Binding-site contacts:
Ligand atom C2 contacts residue ASN606 of chain 1.E at 2.5 Å.
Ligand atom N2 contacts residue ASN606 of chain 1.E at 2.9 Å (h-bond).
Ligand atom C6 contacts residue LEU609 of chain 1.E at 4.5 Å (hydrophobic).
Ligand atom O5 contacts residue ASN606 of chain 1.E at 2.4 Å (h-bond).
Ligand atom O5 contacts residue LEU609 of chain 1.E at 3.7 Å.
Ligand atom C3 contacts residue ASN606 of chain 1.E at 3.8 Å.
Ligand atom C1 contacts residue LEU609 of chain 1.E at 4.3 Å (hydrophobic).
Ligand atom C7 contacts residue ASN606 of chain 1.E at 3.1 Å.
Ligand atom C8 contacts residue ASN606 of chain 1.E at 4.3 Å.
Ligand atom O6 contacts residue LEU609 of chain 1.E at 3.9 Å.
Ligand atom O7 contacts residue ASN606 of chain 1.E at 3.0 Å (h-bond).
Ligand atom C1 contacts residue ASN606 of chain 1.E at 1.5 Å.
Ligand atom C4 contacts residue ASN606 of chain 1.E at 4.3 Å.
Ligand atom C5 contacts residue ASN606 of chain 1.E at 3.7 Å.

Sequence of chain 1.E:
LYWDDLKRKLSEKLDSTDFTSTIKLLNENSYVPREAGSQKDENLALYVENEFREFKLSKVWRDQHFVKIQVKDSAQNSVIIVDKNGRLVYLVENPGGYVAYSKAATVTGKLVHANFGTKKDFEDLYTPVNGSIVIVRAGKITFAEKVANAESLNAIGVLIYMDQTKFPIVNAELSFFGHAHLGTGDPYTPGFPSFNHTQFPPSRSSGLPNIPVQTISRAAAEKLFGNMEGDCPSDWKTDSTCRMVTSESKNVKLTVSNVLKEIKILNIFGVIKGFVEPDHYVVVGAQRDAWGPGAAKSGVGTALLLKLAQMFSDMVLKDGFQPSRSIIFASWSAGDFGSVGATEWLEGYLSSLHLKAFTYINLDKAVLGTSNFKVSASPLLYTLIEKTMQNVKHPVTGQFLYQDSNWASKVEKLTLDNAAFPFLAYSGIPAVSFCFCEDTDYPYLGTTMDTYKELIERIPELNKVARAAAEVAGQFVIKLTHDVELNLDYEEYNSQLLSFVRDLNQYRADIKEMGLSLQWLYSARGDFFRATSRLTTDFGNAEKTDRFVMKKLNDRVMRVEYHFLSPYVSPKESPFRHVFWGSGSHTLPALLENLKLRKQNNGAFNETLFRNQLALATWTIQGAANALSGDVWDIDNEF

A protein and the small-molecule ligand that binds it are described below.
Small molecule (SMILES): CC(=O)N[C@@H]1[C@@H](O)[C@H](O)[C@@H](CO)O[C@H]1O